Sequence of chain 2.B:
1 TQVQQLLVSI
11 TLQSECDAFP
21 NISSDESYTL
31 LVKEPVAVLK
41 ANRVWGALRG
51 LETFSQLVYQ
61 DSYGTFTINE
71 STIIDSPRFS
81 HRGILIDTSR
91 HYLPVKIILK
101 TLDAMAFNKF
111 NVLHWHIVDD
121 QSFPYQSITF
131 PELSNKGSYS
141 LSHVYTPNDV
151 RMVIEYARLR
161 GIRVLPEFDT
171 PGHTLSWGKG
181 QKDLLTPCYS

Sequence of chain 1.C:
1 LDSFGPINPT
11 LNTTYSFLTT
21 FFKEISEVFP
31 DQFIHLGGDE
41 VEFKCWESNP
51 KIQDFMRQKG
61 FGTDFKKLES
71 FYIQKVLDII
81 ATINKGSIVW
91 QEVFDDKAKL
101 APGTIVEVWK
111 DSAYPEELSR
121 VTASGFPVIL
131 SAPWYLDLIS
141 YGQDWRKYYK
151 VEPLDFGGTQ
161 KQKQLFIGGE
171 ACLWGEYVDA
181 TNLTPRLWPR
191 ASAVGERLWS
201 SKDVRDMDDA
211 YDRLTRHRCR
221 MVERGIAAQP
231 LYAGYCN

Sequence of chain 2.C:
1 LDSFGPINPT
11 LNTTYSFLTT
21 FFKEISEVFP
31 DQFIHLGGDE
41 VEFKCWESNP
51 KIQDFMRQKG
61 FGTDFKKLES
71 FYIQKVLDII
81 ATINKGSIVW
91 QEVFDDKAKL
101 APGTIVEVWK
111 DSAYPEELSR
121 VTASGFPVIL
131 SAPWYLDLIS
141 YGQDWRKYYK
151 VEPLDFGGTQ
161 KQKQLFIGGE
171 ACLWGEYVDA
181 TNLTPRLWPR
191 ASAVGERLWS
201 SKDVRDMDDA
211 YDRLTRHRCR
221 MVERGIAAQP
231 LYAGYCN

A small-molecule ligand and the protein it binds are described below.
Small molecule (SMILES): CC1=N[C@@H]2[C@@H](O)[C@H](O)[C@@H](CO)O[C@@H]2S1

Binding-site contacts:
Ligand atom O3 contacts residue ARG90 of chain 2.B at 3.0 Å (salt-bridge).
Ligand atom C4 contacts residue TRP174 of chain 2.C at 3.8 Å (hydrophobic).
Ligand atom N2 contacts residue ASP39 of chain 2.C at 3.0 Å (salt-bridge).
Ligand atom O6 contacts residue ASP137 of chain 2.C at 2.8 Å (salt-bridge).
Ligand atom C7 contacts residue TRP174 of chain 2.C at 3.5 Å (hydrophobic).
Ligand atom C3 contacts residue TRP174 of chain 2.C at 3.9 Å (hydrophobic).
Ligand atom C1 contacts residue TRP109 of chain 2.C at 3.6 Å (hydrophobic).
Ligand atom O3 contacts residue HIS173 of chain 2.B at 3.2 Å.
Ligand atom C2 contacts residue GLU40 of chain 2.C at 3.5 Å.
Ligand atom O6 contacts residue TYR135 of chain 2.C at 3.5 Å.
Ligand atom N2 contacts residue TRP174 of chain 2.C at 4.2 Å.
Ligand atom O4 contacts residue GLU176 of chain 2.C at 2.8 Å (salt-bridge).
Ligand atom C8 contacts residue TRP109 of chain 2.C at 3.6 Å (hydrophobic).
Ligand atom C2 contacts residue ASP39 of chain 2.C at 3.9 Å.
Ligand atom C3 contacts residue ARG90 of chain 2.B at 4.1 Å.
Ligand atom O3 contacts residue GLU40 of chain 2.C at 3.8 Å.
Ligand atom C4 contacts residue GLU176 of chain 2.C at 3.6 Å.
Ligand atom C1 contacts residue GLU40 of chain 2.C at 4.0 Å.
Ligand atom O6 contacts residue TRP174 of chain 2.C at 3.7 Å.
Ligand atom C8 contacts residue TRP90 of chain 2.C at 3.5 Å (hydrophobic).
Ligand atom C8 contacts residue TRP174 of chain 2.C at 3.6 Å (hydrophobic).
Ligand atom S1 contacts residue TRP174 of chain 2.C at 3.5 Å (h-bond).
Ligand atom C4 contacts residue ARG90 of chain 2.B at 4.1 Å.
Ligand atom N2 contacts residue GLU40 of chain 2.C at 4.0 Å.
Ligand atom C5 contacts residue TRP174 of chain 2.C at 3.5 Å (hydrophobic).
Ligand atom C6 contacts residue ASP137 of chain 2.C at 3.3 Å.
Ligand atom C1 contacts residue TYR135 of chain 2.C at 4.2 Å (hydrophobic).
Ligand atom C7 contacts residue TRP109 of chain 2.C at 3.9 Å (hydrophobic).
Ligand atom S1 contacts residue TRP109 of chain 2.C at 3.4 Å.
Ligand atom O5 contacts residue TYR135 of chain 2.C at 3.9 Å.
Ligand atom C8 contacts residue ASP39 of chain 2.C at 4.0 Å.
Ligand atom C7 contacts residue TYR135 of chain 2.C at 3.8 Å (hydrophobic).
Ligand atom S1 contacts residue TYR135 of chain 2.C at 2.6 Å (h-bond).
Ligand atom C6 contacts residue GLU176 of chain 2.C at 4.1 Å.
Ligand atom C8 contacts residue TYR135 of chain 2.C at 3.8 Å (hydrophobic).
Ligand atom O4 contacts residue ARG90 of chain 2.B at 2.9 Å (salt-bridge).
Ligand atom C6 contacts residue TRP174 of chain 2.C at 3.6 Å (hydrophobic).
Ligand atom O4 contacts residue TRP174 of chain 2.C at 3.3 Å.
Ligand atom C7 contacts residue ASP39 of chain 2.C at 3.8 Å.
Ligand atom O3 contacts residue ASP39 of chain 2.C at 4.0 Å.